Binding-site contacts:
Ligand atom OAW contacts residue MET195 of chain 1.A at 3.3 Å.
Ligand atom CAP contacts residue PHE135 of chain 1.A at 3.6 Å (hydrophobic).
Ligand atom CAG contacts residue TRP203 of chain 1.A at 3.6 Å (hydrophobic).
Ligand atom CAL contacts residue PHE155 of chain 1.A at 3.7 Å (hydrophobic).
Ligand atom CAE contacts residue GLN202 of chain 1.A at 3.4 Å.
Ligand atom CAG contacts residue ASN228 of chain 1.A at 3.2 Å.
Ligand atom CAA contacts residue SER178 of chain 1.A at 3.5 Å.
Ligand atom CAN contacts residue ILE111 of chain 1.A at 3.8 Å (hydrophobic).
Ligand atom CAG contacts residue GLN202 of chain 1.A at 3.5 Å.
Ligand atom CAF contacts residue TRP203 of chain 1.A at 3.8 Å (hydrophobic).
Ligand atom NAT contacts residue PHE155 of chain 1.A at 3.9 Å.
Ligand atom CAD contacts residue ASP112 of chain 1.A at 3.7 Å.
Ligand atom CAI contacts residue VAL192 of chain 1.A at 3.9 Å (hydrophobic).
Ligand atom CAS contacts residue TRP203 of chain 1.A at 3.5 Å (hydrophobic).
Ligand atom CAR contacts residue TYR201 of chain 1.A at 3.5 Å (hydrophobic).
Ligand atom CAC contacts residue PHE233 of chain 1.A at 3.9 Å (hydrophobic).
Ligand atom CAP contacts residue ILE111 of chain 1.A at 3.6 Å (hydrophobic).
Ligand atom CAS contacts residue ASN228 of chain 1.A at 3.7 Å.
Ligand atom CAD contacts residue THR114 of chain 1.A at 3.6 Å.
Ligand atom CAA contacts residue VAL179 of chain 1.A at 3.3 Å (hydrophobic).
Ligand atom CAS contacts residue TYR201 of chain 1.A at 3.7 Å (hydrophobic).
Ligand atom CAA contacts residue PRO177 of chain 1.A at 3.3 Å (hydrophobic).
Ligand atom CAH contacts residue PHE155 of chain 1.A at 3.7 Å (hydrophobic).
Ligand atom CAJ contacts residue PHE155 of chain 1.A at 3.8 Å (hydrophobic).
Ligand atom OAB contacts residue TRP203 of chain 1.A at 3.8 Å.
Ligand atom CAK contacts residue PHE135 of chain 1.A at 3.6 Å (hydrophobic).
Ligand atom CBA contacts residue TRP203 of chain 1.A at 3.3 Å (hydrophobic).
Ligand atom CAX contacts residue TRP203 of chain 1.A at 3.5 Å (hydrophobic).
Ligand atom CAF contacts residue ASP112 of chain 1.A at 3.6 Å.
Ligand atom OAB contacts residue ILE113 of chain 1.A at 3.2 Å (h-bond).
Ligand atom NBB contacts residue TRP203 of chain 1.A at 3.9 Å.
Ligand atom CAE contacts residue ASN228 of chain 1.A at 3.4 Å.
Ligand atom CAI contacts residue PHE135 of chain 1.A at 3.7 Å (hydrophobic).
Ligand atom CBA contacts residue ASN228 of chain 1.A at 3.8 Å.
Ligand atom CAA contacts residue TYR153 of chain 1.A at 3.7 Å (hydrophobic).
Ligand atom CAL contacts residue PRO177 of chain 1.A at 3.7 Å (hydrophobic).
Ligand atom OAW contacts residue ILE111 of chain 1.A at 3.9 Å.
Ligand atom CAC contacts residue PHE137 of chain 1.A at 3.8 Å (hydrophobic).
Ligand atom OAB contacts residue ASP112 of chain 1.A at 3.6 Å.
Ligand atom NBC contacts residue TRP203 of chain 1.A at 3.2 Å.

Sequence of chain 1.C:
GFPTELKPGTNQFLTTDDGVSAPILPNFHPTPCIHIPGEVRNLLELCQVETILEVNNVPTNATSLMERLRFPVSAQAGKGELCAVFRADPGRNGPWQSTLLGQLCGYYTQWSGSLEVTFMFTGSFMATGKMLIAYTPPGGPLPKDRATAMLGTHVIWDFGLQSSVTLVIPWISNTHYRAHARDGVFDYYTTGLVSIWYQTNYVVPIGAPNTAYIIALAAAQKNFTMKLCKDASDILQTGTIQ

Sequence of chain 1.A:
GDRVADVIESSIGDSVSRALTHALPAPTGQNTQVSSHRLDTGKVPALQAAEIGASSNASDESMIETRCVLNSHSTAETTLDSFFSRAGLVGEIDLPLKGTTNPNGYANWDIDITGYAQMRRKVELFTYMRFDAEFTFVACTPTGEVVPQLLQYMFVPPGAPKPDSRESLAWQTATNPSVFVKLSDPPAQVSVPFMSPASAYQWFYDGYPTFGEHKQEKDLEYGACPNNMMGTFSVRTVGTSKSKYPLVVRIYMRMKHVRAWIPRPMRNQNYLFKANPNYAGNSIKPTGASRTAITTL

A small-molecule ligand and the protein it binds are described below.
Small molecule (SMILES): CCO/N=C/c1ccc(OCCCCCN2CCN(c3ccncc3)C2=O)cc1

Sequence of chain 2.C:
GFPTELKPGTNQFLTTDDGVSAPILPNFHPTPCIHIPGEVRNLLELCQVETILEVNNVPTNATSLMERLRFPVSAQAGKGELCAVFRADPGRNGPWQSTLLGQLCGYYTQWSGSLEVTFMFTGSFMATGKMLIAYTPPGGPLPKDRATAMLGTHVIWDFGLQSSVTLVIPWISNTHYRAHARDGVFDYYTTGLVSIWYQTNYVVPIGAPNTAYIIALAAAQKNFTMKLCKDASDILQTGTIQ